Binding-site contacts:
Ligand atom O4 contacts residue GLC1 of chain 1.G at 3.2 Å.
Ligand atom C5 contacts residue TRP184 of chain 1.C at 4.0 Å (hydrophobic).
Ligand atom C2 contacts residue THR153 of chain 1.C at 3.7 Å.
Ligand atom O2 contacts residue TYR188 of chain 1.C at 3.8 Å.
Ligand atom O3 contacts residue GLC1 of chain 1.G at 4.3 Å.
Ligand atom C5 contacts residue ARG68 of chain 1.C at 3.3 Å.
Ligand atom C1 contacts residue GLY155 of chain 1.C at 3.8 Å.
Ligand atom O2 contacts residue TRP146 of chain 1.C at 3.0 Å.
Ligand atom C4 contacts residue GLU239 of chain 1.C at 3.7 Å.
Ligand atom C3 contacts residue GLU239 of chain 1.C at 3.4 Å.
Ligand atom O3 contacts residue GLU239 of chain 1.C at 2.7 Å (salt-bridge).
Ligand atom O6 contacts residue TRP34 of chain 1.C at 4.2 Å.
Ligand atom O6 contacts residue ARG68 of chain 1.C at 3.2 Å (salt-bridge).
Ligand atom C2 contacts residue TRP146 of chain 1.C at 4.0 Å (hydrophobic).
Ligand atom C2 contacts residue PRO154 of chain 1.C at 3.7 Å (hydrophobic).
Ligand atom O3 contacts residue TYR188 of chain 1.C at 2.7 Å (h-bond).
Ligand atom C4 contacts residue TYR188 of chain 1.C at 4.1 Å (hydrophobic).
Ligand atom O5 contacts residue GLY155 of chain 1.C at 3.9 Å.
Ligand atom C6 contacts residue TRP184 of chain 1.C at 3.5 Å (hydrophobic).
Ligand atom O1 contacts residue PRO154 of chain 1.C at 3.8 Å.
Ligand atom O5 contacts residue TRP184 of chain 1.C at 3.7 Å.
Ligand atom C6 contacts residue ARG68 of chain 1.C at 3.2 Å.
Ligand atom C3 contacts residue TRP146 of chain 1.C at 4.1 Å (hydrophobic).
Ligand atom O6 contacts residue GLC1 of chain 1.G at 3.7 Å.
Ligand atom O2 contacts residue PRO154 of chain 1.C at 3.2 Å.
Ligand atom O1 contacts residue GLY155 of chain 1.C at 3.6 Å.
Ligand atom C2 contacts residue TYR188 of chain 1.C at 3.3 Å (hydrophobic).
Ligand atom C3 contacts residue VAL70 of chain 1.C at 4.2 Å (hydrophobic).
Ligand atom O2 contacts residue GLY155 of chain 1.C at 3.5 Å (h-bond).
Ligand atom O1 contacts residue THR153 of chain 1.C at 3.4 Å (h-bond).
Ligand atom O4 contacts residue GLU239 of chain 1.C at 2.6 Å (salt-bridge).
Ligand atom C1 contacts residue THR153 of chain 1.C at 4.0 Å.
Ligand atom C4 contacts residue GLC1 of chain 1.G at 4.0 Å.
Ligand atom O3 contacts residue MET144 of chain 1.C at 3.6 Å.
Ligand atom O2 contacts residue THR153 of chain 1.C at 2.6 Å (h-bond).
Ligand atom O3 contacts residue TRP146 of chain 1.C at 3.3 Å.
Ligand atom C2 contacts residue GLY155 of chain 1.C at 3.2 Å.
Ligand atom O5 contacts residue ARG68 of chain 1.C at 4.0 Å.
Ligand atom O4 contacts residue VAL70 of chain 1.C at 3.7 Å.
Ligand atom C3 contacts residue TYR188 of chain 1.C at 3.5 Å (hydrophobic).

A small-molecule ligand and the protein it binds are described below.
Small molecule (SMILES): OC[C@H]1O[C@@H](O)[C@H](O)[C@@H](O)[C@@H]1O

Sequence of chain 1.C:
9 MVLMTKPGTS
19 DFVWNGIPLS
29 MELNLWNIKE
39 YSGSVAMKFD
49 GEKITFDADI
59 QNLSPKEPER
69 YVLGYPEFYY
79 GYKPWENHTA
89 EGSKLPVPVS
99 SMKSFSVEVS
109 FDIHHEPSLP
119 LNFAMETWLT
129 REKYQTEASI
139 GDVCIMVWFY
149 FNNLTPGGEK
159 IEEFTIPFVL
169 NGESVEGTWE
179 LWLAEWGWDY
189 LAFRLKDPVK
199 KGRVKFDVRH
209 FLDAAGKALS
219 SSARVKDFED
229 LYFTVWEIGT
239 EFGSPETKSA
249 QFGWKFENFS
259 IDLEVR